Sequence of chain 2.G:
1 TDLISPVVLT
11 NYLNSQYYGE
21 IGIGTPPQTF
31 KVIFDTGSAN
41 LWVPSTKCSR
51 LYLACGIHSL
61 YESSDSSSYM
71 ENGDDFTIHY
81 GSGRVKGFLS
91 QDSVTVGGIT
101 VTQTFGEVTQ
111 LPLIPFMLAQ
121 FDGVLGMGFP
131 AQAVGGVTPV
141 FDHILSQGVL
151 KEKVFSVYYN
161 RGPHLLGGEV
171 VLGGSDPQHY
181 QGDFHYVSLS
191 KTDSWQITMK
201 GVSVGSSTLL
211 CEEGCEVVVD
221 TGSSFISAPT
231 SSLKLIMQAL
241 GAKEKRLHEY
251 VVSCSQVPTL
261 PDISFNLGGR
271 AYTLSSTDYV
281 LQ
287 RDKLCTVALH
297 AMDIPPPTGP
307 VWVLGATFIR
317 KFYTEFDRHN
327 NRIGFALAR

A small-molecule ligand and the protein it binds are described below.
Small molecule (SMILES): CC(C)C[C@H](C[C@H](O)[C@H](CC(C)C)NC(=O)[C@H](Cc1cnc[nH]1)NC(=O)[C@H](Cc1ccccc1)NC(=O)[C@@H]1CCCN1C(=O)[C@H](Cc1cnc[nH]1)NC(=O)C(C)(C)C)C(=O)N[C@@H](Cc1ccc(O)cc1)C(=O)N[C@@H](Cc1ccc(O)cc1)C(=O)N[C@H](C=O)CO

Binding-site contacts:
Ligand atom O contacts residue GLY222 of chain 1.E at 3.4 Å (h-bond).
Ligand atom CM contacts residue ASP220 of chain 1.E at 3.5 Å.
Ligand atom N contacts residue SER224 of chain 1.E at 2.8 Å (h-bond).
Ligand atom N contacts residue GLY37 of chain 1.E at 3.0 Å (h-bond).
Ligand atom C3 contacts residue SER15 of chain 1.E at 3.1 Å.
Ligand atom OH contacts residue ASP220 of chain 1.E at 2.7 Å (salt-bridge).
Ligand atom OH contacts residue ARG84 of chain 2.G at 2.5 Å (salt-bridge).
Ligand atom O contacts residue TYR80 of chain 1.E at 3.0 Å.
Ligand atom CE1 contacts residue GLN16 of chain 1.E at 3.4 Å.
Ligand atom N contacts residue THR304 of chain 1.E at 3.3 Å (h-bond).
Ligand atom NE2 contacts residue PRO115 of chain 1.E at 3.5 Å.
Ligand atom O contacts residue HIS79 of chain 1.E at 3.5 Å (h-bond).
Ligand atom CB contacts residue GLY222 of chain 1.E at 3.5 Å.
Ligand atom CB contacts residue SER38 of chain 1.E at 3.5 Å.
Ligand atom O contacts residue GLY81 of chain 1.E at 3.4 Å (h-bond).
Ligand atom O contacts residue SER82 of chain 1.E at 3.1 Å (h-bond).
Ligand atom CB contacts residue GLY37 of chain 1.E at 3.5 Å.
Ligand atom O contacts residue SER224 of chain 1.E at 3.0 Å (h-bond).
Ligand atom CD2 contacts residue HIS296 of chain 1.E at 3.5 Å.
Ligand atom OH contacts residue HIS79 of chain 2.G at 3.1 Å (h-bond).
Ligand atom N contacts residue HIS79 of chain 1.E at 3.0 Å (h-bond).
Ligand atom CE1 contacts residue GLN132 of chain 1.E at 3.5 Å.
Ligand atom OG contacts residue PRO303 of chain 1.E at 3.6 Å.
Ligand atom CZ contacts residue PRO115 of chain 1.E at 3.3 Å (hydrophobic).
Ligand atom O contacts residue SER223 of chain 1.E at 3.2 Å.
Ligand atom N contacts residue GLY222 of chain 1.E at 3.4 Å (h-bond).
Ligand atom OH contacts residue ASP35 of chain 1.E at 2.7 Å (salt-bridge).
Ligand atom CA contacts residue HIS79 of chain 1.E at 3.4 Å.
Ligand atom CG contacts residue LEU118 of chain 1.E at 3.4 Å (hydrophobic).
Ligand atom CA contacts residue SER224 of chain 1.E at 3.4 Å.
Ligand atom CZ contacts residue GLN132 of chain 1.E at 3.4 Å.
Ligand atom CE2 contacts residue ARG84 of chain 2.G at 3.5 Å.
Ligand atom CD2 contacts residue SER227 of chain 1.E at 3.5 Å.
Ligand atom CE2 contacts residue TYR80 of chain 1.E at 3.5 Å (hydrophobic).
Ligand atom NE2 contacts residue SER227 of chain 1.E at 2.6 Å (h-bond).
Ligand atom CB contacts residue LEU118 of chain 1.E at 3.5 Å (hydrophobic).
Ligand atom CA contacts residue THR304 of chain 1.E at 3.6 Å.
Ligand atom N contacts residue SER82 of chain 1.E at 2.9 Å (h-bond).
Ligand atom O contacts residue GLY81 of chain 1.E at 2.9 Å (h-bond).
Ligand atom CZ contacts residue ARG84 of chain 2.G at 3.4 Å.

Sequence of chain 1.E:
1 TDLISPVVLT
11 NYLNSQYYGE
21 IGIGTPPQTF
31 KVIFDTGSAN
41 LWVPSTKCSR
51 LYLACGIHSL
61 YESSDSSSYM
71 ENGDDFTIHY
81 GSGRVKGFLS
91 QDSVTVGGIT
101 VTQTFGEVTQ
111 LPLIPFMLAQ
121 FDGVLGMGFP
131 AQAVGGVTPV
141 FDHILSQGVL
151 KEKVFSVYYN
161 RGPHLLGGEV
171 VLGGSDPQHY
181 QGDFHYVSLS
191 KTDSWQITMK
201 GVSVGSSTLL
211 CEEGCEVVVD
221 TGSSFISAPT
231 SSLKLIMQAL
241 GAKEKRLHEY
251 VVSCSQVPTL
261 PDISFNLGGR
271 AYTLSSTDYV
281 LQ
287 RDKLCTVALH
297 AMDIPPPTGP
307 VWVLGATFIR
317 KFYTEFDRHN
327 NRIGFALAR